A protein and the small-molecule ligand that binds it are described below.
Small molecule (SMILES): O[C@@](Cn1cnnn1)(c1ccc(F)cc1F)C(F)(F)c1ccc(-c2ccc(OCC(F)(F)F)cc2)cn1

Sequence of chain 1.A:
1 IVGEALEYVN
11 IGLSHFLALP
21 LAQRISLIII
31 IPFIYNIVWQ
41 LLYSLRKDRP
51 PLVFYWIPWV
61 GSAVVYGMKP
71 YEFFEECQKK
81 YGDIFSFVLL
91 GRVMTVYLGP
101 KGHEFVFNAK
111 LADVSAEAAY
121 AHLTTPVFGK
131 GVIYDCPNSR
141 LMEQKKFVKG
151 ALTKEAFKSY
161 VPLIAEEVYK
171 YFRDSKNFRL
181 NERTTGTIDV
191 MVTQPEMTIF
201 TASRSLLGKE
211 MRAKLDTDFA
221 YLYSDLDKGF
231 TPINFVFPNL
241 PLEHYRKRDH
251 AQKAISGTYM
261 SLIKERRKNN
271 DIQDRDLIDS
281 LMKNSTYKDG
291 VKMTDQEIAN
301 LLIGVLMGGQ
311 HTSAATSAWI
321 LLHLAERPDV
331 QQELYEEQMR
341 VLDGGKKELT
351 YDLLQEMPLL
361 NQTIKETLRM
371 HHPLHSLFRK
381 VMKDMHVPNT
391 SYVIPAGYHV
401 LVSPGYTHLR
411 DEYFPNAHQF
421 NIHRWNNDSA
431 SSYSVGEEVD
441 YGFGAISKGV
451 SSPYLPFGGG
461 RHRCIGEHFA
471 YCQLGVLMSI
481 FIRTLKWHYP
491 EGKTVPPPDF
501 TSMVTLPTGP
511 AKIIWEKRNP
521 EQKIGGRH

Binding-site contacts:
Ligand atom FBG contacts residue THR501 of chain 1.A at 3.7 Å.
Ligand atom NBK contacts residue MET503 of chain 1.A at 3.6 Å.
Ligand atom FAP contacts residue GLY308 of chain 1.A at 3.3 Å.
Ligand atom CAE contacts residue THR312 of chain 1.A at 3.7 Å.
Ligand atom FAS contacts residue TYR134 of chain 1.A at 3.5 Å.
Ligand atom FBF contacts residue TYR66 of chain 1.A at 3.2 Å.
Ligand atom NAF contacts residue THR312 of chain 1.A at 3.7 Å.
Ligand atom NAH contacts residue HEM1 of chain 1.B at 3.1 Å (h-bond).
Ligand atom CBH contacts residue PHE378 of chain 1.A at 3.5 Å (hydrophobic).
Ligand atom CAY contacts residue MET503 of chain 1.A at 3.6 Å (hydrophobic).
Ligand atom CAN contacts residue GLY304 of chain 1.A at 3.4 Å.
Ligand atom CAN contacts residue PHE128 of chain 1.A at 3.7 Å (hydrophobic).
Ligand atom CAE contacts residue GLY308 of chain 1.A at 3.1 Å.
Ligand atom NAH contacts residue LEU374 of chain 1.A at 3.7 Å.
Ligand atom FBE contacts residue PRO232 of chain 1.A at 3.5 Å.
Ligand atom CBC contacts residue HIS375 of chain 1.A at 3.5 Å.
Ligand atom NBK contacts residue LEU374 of chain 1.A at 3.8 Å.
Ligand atom CBC contacts residue PHE500 of chain 1.A at 3.8 Å (hydrophobic).
Ligand atom CAO contacts residue GLY308 of chain 1.A at 3.9 Å.
Ligand atom CBJ contacts residue MET503 of chain 1.A at 3.6 Å (hydrophobic).
Ligand atom OBB contacts residue HIS375 of chain 1.A at 3.5 Å.
Ligand atom CAK contacts residue HEM1 of chain 1.B at 3.7 Å.
Ligand atom FAM contacts residue ILE133 of chain 1.A at 3.6 Å.
Ligand atom CBJ contacts residue LEU374 of chain 1.A at 3.6 Å (hydrophobic).
Ligand atom FAR contacts residue THR124 of chain 1.A at 3.8 Å.
Ligand atom CAV contacts residue LEU123 of chain 1.A at 3.6 Å (hydrophobic).
Ligand atom NAF contacts residue GLY308 of chain 1.A at 3.4 Å (h-bond).
Ligand atom FAM contacts residue GLY304 of chain 1.A at 3.5 Å.
Ligand atom CAV contacts residue TYR120 of chain 1.A at 3.6 Å (hydrophobic).
Ligand atom CAU contacts residue LEU123 of chain 1.A at 3.7 Å (hydrophobic).
Ligand atom CBI contacts residue SER376 of chain 1.A at 3.5 Å.
Ligand atom CAN contacts residue GLY308 of chain 1.A at 3.9 Å.
Ligand atom CAZ contacts residue SER502 of chain 1.A at 3.8 Å.
Ligand atom NAF contacts residue HEM1 of chain 1.B at 2.9 Å (h-bond).
Ligand atom CBH contacts residue SER376 of chain 1.A at 3.7 Å.
Ligand atom FAR contacts residue PHE230 of chain 1.A at 3.6 Å.
Ligand atom NAG contacts residue HEM1 of chain 1.B at 2.1 Å.
Ligand atom FAP contacts residue PHE230 of chain 1.A at 3.3 Å.
Ligand atom CAU contacts residue TYR120 of chain 1.A at 3.7 Å (hydrophobic).
Ligand atom CAW contacts residue LEU123 of chain 1.A at 3.8 Å (hydrophobic).